Sequence of chain 1.A:
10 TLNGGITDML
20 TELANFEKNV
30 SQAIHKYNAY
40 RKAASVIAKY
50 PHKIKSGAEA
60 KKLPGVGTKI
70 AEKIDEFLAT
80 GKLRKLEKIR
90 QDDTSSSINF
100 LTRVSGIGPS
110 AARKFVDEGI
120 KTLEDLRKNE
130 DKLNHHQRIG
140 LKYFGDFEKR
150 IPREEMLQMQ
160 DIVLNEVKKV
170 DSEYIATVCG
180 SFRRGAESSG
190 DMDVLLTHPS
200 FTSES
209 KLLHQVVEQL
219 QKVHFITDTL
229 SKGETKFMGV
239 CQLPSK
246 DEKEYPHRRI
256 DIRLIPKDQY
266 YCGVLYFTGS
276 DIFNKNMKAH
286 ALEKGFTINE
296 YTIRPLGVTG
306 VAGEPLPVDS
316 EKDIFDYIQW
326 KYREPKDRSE

A protein and the small-molecule ligand that binds it are described below.
Small molecule (SMILES): Cc1cn([C@H]2C[C@H](O[P](=O)(O)OC[C@H]3O[C@@H](n4ccc(N)nc4=O)C[C@@H]3O[P](=O)(O)OC[C@H]3O[C@@H](n4cnc5c(=O)nc(N)[nH]c54)C[C@@H]3O[P](=O)(O)OC[C@H]3O[C@@H](n4cnc5c(=O)nc(N)[nH]c54)C[C@@H]3O)[C@@H](CO[P](=O)(O)O[C@H]3C[C@H](n4cnc5c(=O)nc(N)[nH]c54)O[C@@H]3COP(=O)(O)O)O2)c(=O)[nH]c1=O

Binding-site contacts:
Ligand atom OP1 contacts residue VAL65 of chain 1.A at 3.6 Å (h-bond).
Ligand atom O3' contacts residue ILE69 of chain 1.A at 3.5 Å.
Ligand atom OP1 contacts residue LYS68 of chain 1.A at 3.5 Å (salt-bridge).
Ligand atom O3' contacts residue VAL65 of chain 1.A at 3.7 Å.
Ligand atom OP2 contacts residue LYS68 of chain 1.A at 2.8 Å.
Ligand atom C5' contacts residue GLY66 of chain 1.A at 3.5 Å.
Ligand atom C3' contacts residue LYS68 of chain 1.A at 3.9 Å.
Ligand atom OP2 contacts residue GLY66 of chain 1.A at 3.9 Å.
Ligand atom C5' contacts residue GLY64 of chain 1.A at 3.3 Å.
Ligand atom OP1 contacts residue THR67 of chain 1.A at 3.7 Å.
Ligand atom P contacts residue VAL65 of chain 1.A at 3.9 Å.
Ligand atom C4' contacts residue GLY64 of chain 1.A at 3.4 Å.
Ligand atom OP1 contacts residue ILE69 of chain 1.A at 2.9 Å (h-bond).
Ligand atom OP1 contacts residue LYS68 of chain 1.A at 3.4 Å (salt-bridge).
Ligand atom P contacts residue GLY64 of chain 1.A at 3.9 Å.
Ligand atom OP2 contacts residue LYS68 of chain 1.A at 2.9 Å (salt-bridge).
Ligand atom P contacts residue LYS35 of chain 1.A at 3.9 Å.
Ligand atom OP1 contacts residue LEU62 of chain 1.A at 3.7 Å.
Ligand atom O5' contacts residue GLY66 of chain 1.A at 3.5 Å.
Ligand atom OP1 contacts residue PRO63 of chain 1.A at 3.7 Å.
Ligand atom N3 contacts residue ALA38 of chain 1.A at 3.5 Å.
Ligand atom OP2 contacts residue GLY66 of chain 1.A at 3.8 Å.
Ligand atom OP1 contacts residue VAL65 of chain 1.A at 4.0 Å.
Ligand atom N7 contacts residue LYS35 of chain 1.A at 3.8 Å.
Ligand atom C5' contacts residue TYR39 of chain 1.A at 3.3 Å (hydrophobic).
Ligand atom OP1 contacts residue LYS35 of chain 1.A at 3.7 Å.
Ligand atom O5' contacts residue LYS68 of chain 1.A at 4.0 Å.
Ligand atom C3' contacts residue GLY66 of chain 1.A at 3.7 Å.
Ligand atom O4' contacts residue ALA38 of chain 1.A at 4.0 Å.
Ligand atom P contacts residue GLY66 of chain 1.A at 3.5 Å.
Ligand atom OP1 contacts residue GLY66 of chain 1.A at 2.7 Å (h-bond).
Ligand atom P contacts residue LYS68 of chain 1.A at 3.6 Å.
Ligand atom OP1 contacts residue GLY64 of chain 1.A at 2.9 Å (h-bond).
Ligand atom OP2 contacts residue VAL65 of chain 1.A at 3.8 Å.
Ligand atom OP3 contacts residue LYS35 of chain 1.A at 3.0 Å (salt-bridge).
Ligand atom C8 contacts residue LYS35 of chain 1.A at 3.9 Å.
Ligand atom P contacts residue LYS68 of chain 1.A at 3.7 Å.
Ligand atom OP2 contacts residue THR67 of chain 1.A at 3.6 Å (h-bond).
Ligand atom O3' contacts residue GLY64 of chain 1.A at 3.4 Å.
Ligand atom P contacts residue ILE69 of chain 1.A at 3.8 Å.